Binding-site contacts:
Ligand atom CAZ contacts residue MET122 of chain 1.B at 3.7 Å (hydrophobic).
Ligand atom CAF contacts residue PRO55 of chain 1.B at 4.0 Å (hydrophobic).
Ligand atom CAL contacts residue ILE119 of chain 1.B at 4.0 Å (hydrophobic).
Ligand atom CAO contacts residue LEU65 of chain 1.B at 4.0 Å (hydrophobic).
Ligand atom OAD contacts residue TYR70 of chain 1.B at 3.6 Å.
Ligand atom NAC contacts residue ASN113 of chain 1.B at 3.9 Å.
Ligand atom CAG contacts residue TYR112 of chain 1.B at 3.7 Å (hydrophobic).
Ligand atom CAB contacts residue VAL60 of chain 1.B at 4.0 Å (hydrophobic).
Ligand atom CAY contacts residue ASP118 of chain 1.B at 3.8 Å.
Ligand atom OAD contacts residue ASN113 of chain 1.B at 3.3 Å (h-bond).
Ligand atom CAZ contacts residue ASP118 of chain 1.B at 3.5 Å.
Ligand atom CBA contacts residue MET122 of chain 1.B at 3.5 Å (hydrophobic).
Ligand atom CAO contacts residue PRO55 of chain 1.B at 3.2 Å (hydrophobic).
Ligand atom CAQ contacts residue LEU65 of chain 1.B at 3.8 Å (hydrophobic).
Ligand atom CAS contacts residue TRP54 of chain 1.B at 3.8 Å (hydrophobic).
Ligand atom CAE contacts residue ASN113 of chain 1.B at 3.8 Å.
Ligand atom CBB contacts residue TRP54 of chain 1.B at 3.8 Å (hydrophobic).
Ligand atom CAP contacts residue PRO55 of chain 1.B at 4.1 Å (hydrophobic).
Ligand atom CBA contacts residue ILE119 of chain 1.B at 3.9 Å (hydrophobic).
Ligand atom CAZ contacts residue ILE119 of chain 1.B at 3.9 Å (hydrophobic).
Ligand atom CAJ contacts residue LEU65 of chain 1.B at 3.6 Å (hydrophobic).
Ligand atom CAF contacts residue ILE119 of chain 1.B at 3.7 Å (hydrophobic).
Ligand atom CAN contacts residue LEU65 of chain 1.B at 3.8 Å (hydrophobic).
Ligand atom CAG contacts residue LEU67 of chain 1.B at 3.6 Å (hydrophobic).
Ligand atom OAU contacts residue TRP54 of chain 1.B at 3.2 Å.
Ligand atom NAC contacts residue VAL60 of chain 1.B at 3.9 Å.
Ligand atom OAU contacts residue LEU65 of chain 1.B at 4.0 Å.
Ligand atom CAN contacts residue PRO55 of chain 1.B at 3.6 Å (hydrophobic).
Ligand atom CAM contacts residue ILE119 of chain 1.B at 3.5 Å (hydrophobic).
Ligand atom CAF contacts residue PHE56 of chain 1.B at 3.6 Å (hydrophobic).
Ligand atom CAG contacts residue ASN113 of chain 1.B at 3.7 Å.
Ligand atom NAC contacts residue CYS109 of chain 1.B at 4.0 Å.
Ligand atom CAB contacts residue ILE119 of chain 1.B at 3.8 Å (hydrophobic).
Ligand atom CAI contacts residue LEU65 of chain 1.B at 3.6 Å (hydrophobic).
Ligand atom CAH contacts residue ILE119 of chain 1.B at 3.8 Å (hydrophobic).
Ligand atom CAA contacts residue ILE119 of chain 1.B at 3.9 Å (hydrophobic).
Ligand atom CAK contacts residue LEU65 of chain 1.B at 4.1 Å (hydrophobic).
Ligand atom CAS contacts residue LEU65 of chain 1.B at 3.7 Å (hydrophobic).
Ligand atom NAR contacts residue LEU65 of chain 1.B at 4.0 Å.
Ligand atom CAP contacts residue LEU65 of chain 1.B at 4.0 Å (hydrophobic).

A protein and the small-molecule ligand that binds it are described below.
Small molecule (SMILES): Cc1noc(C)c1-c1ccc2c3c(cccc13)C(=O)N2[C@H](C)c1ccccc1

Sequence of chain 1.B:
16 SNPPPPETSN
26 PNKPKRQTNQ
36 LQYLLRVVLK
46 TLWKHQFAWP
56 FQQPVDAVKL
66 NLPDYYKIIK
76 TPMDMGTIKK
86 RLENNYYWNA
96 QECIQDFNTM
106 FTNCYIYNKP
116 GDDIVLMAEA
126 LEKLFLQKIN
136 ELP